The small molecule below binds the protein below.
Small molecule (SMILES): CC(=O)N[C@H]1[C@H](O[C@H]2[C@H](O)[C@@H](NC(C)=O)CO[C@@H]2CO)O[C@H](CO)[C@@H](O)[C@@H]1O

Sequence of chain 1.B:
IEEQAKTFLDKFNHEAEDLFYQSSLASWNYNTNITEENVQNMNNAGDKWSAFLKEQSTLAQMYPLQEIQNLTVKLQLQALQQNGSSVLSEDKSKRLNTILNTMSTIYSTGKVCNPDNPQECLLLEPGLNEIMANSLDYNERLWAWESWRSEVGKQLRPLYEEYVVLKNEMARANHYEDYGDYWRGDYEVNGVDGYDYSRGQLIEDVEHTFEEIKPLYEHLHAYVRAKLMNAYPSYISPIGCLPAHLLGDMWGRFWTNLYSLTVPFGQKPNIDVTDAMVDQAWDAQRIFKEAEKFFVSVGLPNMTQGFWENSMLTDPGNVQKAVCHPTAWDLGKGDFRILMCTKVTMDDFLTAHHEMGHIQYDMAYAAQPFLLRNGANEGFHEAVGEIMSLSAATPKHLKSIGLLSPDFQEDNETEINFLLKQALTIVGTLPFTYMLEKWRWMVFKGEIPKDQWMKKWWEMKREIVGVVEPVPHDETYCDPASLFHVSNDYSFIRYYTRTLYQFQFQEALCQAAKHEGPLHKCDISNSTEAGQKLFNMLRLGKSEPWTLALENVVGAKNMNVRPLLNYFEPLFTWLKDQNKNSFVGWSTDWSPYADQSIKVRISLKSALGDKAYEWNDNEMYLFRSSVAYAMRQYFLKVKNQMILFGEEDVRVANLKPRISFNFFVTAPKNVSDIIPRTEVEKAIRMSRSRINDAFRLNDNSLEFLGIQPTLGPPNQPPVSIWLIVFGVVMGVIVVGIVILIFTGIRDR

Binding-site contacts:
Ligand atom O7 contacts residue ASN702 of chain 1.B at 3.5 Å (h-bond).
Ligand atom C4 contacts residue ASN702 of chain 1.B at 4.2 Å.
Ligand atom O6 contacts residue ASN171 of chain 1.B at 4.4 Å.
Ligand atom O6 contacts residue SER704 of chain 1.B at 3.2 Å (h-bond).
Ligand atom C5 contacts residue ASN171 of chain 1.B at 4.1 Å.
Ligand atom C6 contacts residue ASP705 of chain 1.B at 4.4 Å.
Ligand atom C8 contacts residue TYR267 of chain 1.B at 4.1 Å (hydrophobic).
Ligand atom C7 contacts residue ASP148 of chain 1.B at 4.4 Å.
Ligand atom C8 contacts residue ASP148 of chain 1.B at 2.9 Å.
Ligand atom O5 contacts residue ASN702 of chain 1.B at 2.3 Å (h-bond).
Ligand atom C4 contacts residue ASN171 of chain 1.B at 4.4 Å.
Ligand atom C7 contacts residue ASN702 of chain 1.B at 3.4 Å.
Ligand atom C8 contacts residue ASN702 of chain 1.B at 4.5 Å.
Ligand atom C5 contacts residue ASN702 of chain 1.B at 3.6 Å.
Ligand atom C1 contacts residue ASP705 of chain 1.B at 4.1 Å.
Ligand atom O7 contacts residue ASN171 of chain 1.B at 3.4 Å (h-bond).
Ligand atom O4 contacts residue ASN171 of chain 1.B at 3.5 Å (h-bond).
Ligand atom O6 contacts residue ASP705 of chain 1.B at 3.7 Å.
Ligand atom C7 contacts residue ASN171 of chain 1.B at 4.0 Å.
Ligand atom C1 contacts residue ASN702 of chain 1.B at 1.4 Å.
Ligand atom N2 contacts residue ASN702 of chain 1.B at 2.9 Å (h-bond).
Ligand atom O7 contacts residue TYR267 of chain 1.B at 4.2 Å.
Ligand atom C3 contacts residue ASN702 of chain 1.B at 3.8 Å.
Ligand atom O5 contacts residue ASP705 of chain 1.B at 3.5 Å.
Ligand atom O5 contacts residue SER704 of chain 1.B at 4.5 Å.
Ligand atom C2 contacts residue ASN702 of chain 1.B at 2.4 Å.